Sequence of chain 1.C:
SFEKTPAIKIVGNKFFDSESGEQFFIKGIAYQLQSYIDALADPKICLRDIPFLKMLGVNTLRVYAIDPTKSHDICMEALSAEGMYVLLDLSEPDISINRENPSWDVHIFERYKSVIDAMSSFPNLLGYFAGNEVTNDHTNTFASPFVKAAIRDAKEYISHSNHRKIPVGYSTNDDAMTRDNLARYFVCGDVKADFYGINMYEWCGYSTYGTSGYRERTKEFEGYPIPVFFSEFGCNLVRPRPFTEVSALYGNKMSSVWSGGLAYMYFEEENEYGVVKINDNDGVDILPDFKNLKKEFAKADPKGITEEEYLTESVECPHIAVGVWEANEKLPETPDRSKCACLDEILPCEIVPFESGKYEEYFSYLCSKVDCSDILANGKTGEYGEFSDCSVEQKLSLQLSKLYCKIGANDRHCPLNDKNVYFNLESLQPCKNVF

This protein binds this small molecule.
Small molecule (SMILES): O=[N+](O)c1ccc(COCc2cn([C@@H]3O[C@H](CO)[C@@H](O)[C@H](O[C@@H]4O[C@H](CO)[C@@H](O)[C@H](O[C@@H]5O[C@H](CO)[C@@H](O)[C@H](O)[C@H]5O)[C@H]4O)[C@H]3O)nn2)cc1

Binding-site contacts:
Ligand atom CBQ contacts residue TYR244 of chain 1.C at 3.7 Å (hydrophobic).
Ligand atom OBF contacts residue PRO136 of chain 1.C at 2.9 Å (h-bond).
Ligand atom CAJ contacts residue TYR307 of chain 1.C at 3.4 Å (hydrophobic).
Ligand atom CAI contacts residue TYR307 of chain 1.C at 3.5 Å (hydrophobic).
Ligand atom CAN contacts residue ILE140 of chain 1.C at 3.3 Å (hydrophobic).
Ligand atom CAQ contacts residue PRO136 of chain 1.C at 3.5 Å (hydrophobic).
Ligand atom OBB contacts residue TYR307 of chain 1.C at 3.2 Å (h-bond).
Ligand atom O3 contacts residue SER139 of chain 1.C at 3.4 Å (h-bond).
Ligand atom OBG contacts residue SER139 of chain 1.C at 3.6 Å.
Ligand atom OBE contacts residue ASN141 of chain 1.C at 3.6 Å.
Ligand atom CAO contacts residue ARG142 of chain 1.C at 3.7 Å.
Ligand atom O4 contacts residue SER134 of chain 1.C at 2.7 Å (h-bond).
Ligand atom C4 contacts residue SER139 of chain 1.C at 3.6 Å.
Ligand atom CBH contacts residue GLU275 of chain 1.C at 3.6 Å.
Ligand atom CBN contacts residue TYR244 of chain 1.C at 3.4 Å (hydrophobic).
Ligand atom O6 contacts residue GLU135 of chain 1.C at 3.5 Å.
Ligand atom O6 contacts residue TYR107 of chain 1.C at 2.7 Å (h-bond).
Ligand atom OBE contacts residue ILE140 of chain 1.C at 3.3 Å (h-bond).
Ligand atom OBE contacts residue ARG142 of chain 1.C at 2.9 Å (salt-bridge).
Ligand atom OAZ contacts residue TYR107 of chain 1.C at 3.4 Å.
Ligand atom NBJ contacts residue TYR307 of chain 1.C at 3.6 Å (h-bond).
Ligand atom OBG contacts residue VAL177 of chain 1.C at 3.4 Å.
Ligand atom C6 contacts residue TYR107 of chain 1.C at 3.4 Å (hydrophobic).
Ligand atom OBA contacts residue ASN175 of chain 1.C at 3.7 Å.
Ligand atom CBM contacts residue TYR244 of chain 1.C at 3.5 Å (hydrophobic).
Ligand atom CAJ contacts residue TYR107 of chain 1.C at 3.5 Å (hydrophobic).
Ligand atom OAY contacts residue TYR307 of chain 1.C at 2.6 Å (h-bond).
Ligand atom NBI contacts residue TYR307 of chain 1.C at 3.3 Å (h-bond).
Ligand atom CAP contacts residue ILE140 of chain 1.C at 3.2 Å (hydrophobic).
Ligand atom CBH contacts residue TYR307 of chain 1.C at 3.4 Å (hydrophobic).
Ligand atom O3 contacts residue PRO136 of chain 1.C at 3.6 Å.
Ligand atom O6 contacts residue SER134 of chain 1.C at 3.2 Å (h-bond).
Ligand atom OBX contacts residue BGC3 of chain 1.D at 3.6 Å.
Ligand atom OBD contacts residue SER139 of chain 1.C at 3.5 Å.
Ligand atom OBG contacts residue ILE140 of chain 1.C at 2.6 Å (h-bond).
Ligand atom CBN contacts residue TYR316 of chain 1.C at 3.7 Å (hydrophobic).
Ligand atom CBP contacts residue BGC3 of chain 1.D at 3.4 Å.
Ligand atom C6 contacts residue SER134 of chain 1.C at 3.5 Å.
Ligand atom CAG contacts residue TYR307 of chain 1.C at 3.6 Å (hydrophobic).
Ligand atom O4 contacts residue SER139 of chain 1.C at 2.9 Å (h-bond).